Binding-site contacts:
Ligand atom O1A contacts residue GLY80 of chain 1.A at 2.9 Å (h-bond).
Ligand atom O2' contacts residue PHE39 of chain 1.A at 3.9 Å.
Ligand atom C8 contacts residue TRP77 of chain 1.A at 3.9 Å (hydrophobic).
Ligand atom C5' contacts residue TRP77 of chain 1.A at 3.5 Å (hydrophobic).
Ligand atom C6 contacts residue PRO58 of chain 1.A at 3.8 Å (hydrophobic).
Ligand atom N6 contacts residue HIS76 of chain 1.A at 3.1 Å (h-bond).
Ligand atom C6 contacts residue PHE39 of chain 1.A at 3.5 Å (hydrophobic).
Ligand atom N3 contacts residue PHE39 of chain 1.A at 3.4 Å.
Ligand atom N1 contacts residue PHE39 of chain 1.A at 3.7 Å.
Ligand atom C2' contacts residue TRP77 of chain 1.A at 3.8 Å (hydrophobic).
Ligand atom O2A contacts residue MSE78 of chain 1.A at 4.2 Å.
Ligand atom O1A contacts residue MSE78 of chain 1.A at 4.2 Å.
Ligand atom N7 contacts residue PHE39 of chain 1.A at 3.9 Å.
Ligand atom O2A contacts residue TRP77 of chain 1.A at 3.2 Å (h-bond).
Ligand atom N6 contacts residue PRO58 of chain 1.A at 3.4 Å.
Ligand atom O1A contacts residue THR79 of chain 1.A at 3.8 Å.
Ligand atom N6 contacts residue GLN75 of chain 1.A at 3.6 Å.
Ligand atom N6 contacts residue PHE39 of chain 1.A at 3.5 Å.
Ligand atom N7 contacts residue HIS76 of chain 1.A at 4.0 Å.
Ligand atom C4 contacts residue PHE39 of chain 1.A at 3.5 Å (hydrophobic).
Ligand atom N7 contacts residue MSE78 of chain 1.A at 3.0 Å (h-bond).
Ligand atom O5' contacts residue MSE78 of chain 1.A at 3.4 Å (h-bond).
Ligand atom N7 contacts residue TRP77 of chain 1.A at 3.8 Å.
Ligand atom O5' contacts residue TRP77 of chain 1.A at 3.9 Å.
Ligand atom PB contacts residue GLY80 of chain 1.A at 4.2 Å.
Ligand atom C2 contacts residue ILE183 of chain 1.A at 4.0 Å (hydrophobic).
Ligand atom N9 contacts residue PHE39 of chain 1.A at 4.1 Å.
Ligand atom O5' contacts residue GLY80 of chain 1.A at 4.1 Å.
Ligand atom O2B contacts residue GLY80 of chain 1.A at 3.0 Å (h-bond).
Ligand atom C5' contacts residue MSE78 of chain 1.A at 4.0 Å.
Ligand atom C2 contacts residue PHE39 of chain 1.A at 3.5 Å (hydrophobic).
Ligand atom C8 contacts residue MSE78 of chain 1.A at 3.5 Å.
Ligand atom PA contacts residue TRP77 of chain 1.A at 4.2 Å.
Ligand atom N3 contacts residue LEU173 of chain 1.A at 3.9 Å.
Ligand atom N3 contacts residue ILE183 of chain 1.A at 3.8 Å.
Ligand atom C5 contacts residue PHE39 of chain 1.A at 3.4 Å (hydrophobic).
Ligand atom C4 contacts residue LEU173 of chain 1.A at 3.9 Å (hydrophobic).
Ligand atom N9 contacts residue LEU173 of chain 1.A at 4.1 Å.
Ligand atom PA contacts residue MSE78 of chain 1.A at 4.1 Å.
Ligand atom PA contacts residue GLY80 of chain 1.A at 3.9 Å.

Sequence of chain 1.A:
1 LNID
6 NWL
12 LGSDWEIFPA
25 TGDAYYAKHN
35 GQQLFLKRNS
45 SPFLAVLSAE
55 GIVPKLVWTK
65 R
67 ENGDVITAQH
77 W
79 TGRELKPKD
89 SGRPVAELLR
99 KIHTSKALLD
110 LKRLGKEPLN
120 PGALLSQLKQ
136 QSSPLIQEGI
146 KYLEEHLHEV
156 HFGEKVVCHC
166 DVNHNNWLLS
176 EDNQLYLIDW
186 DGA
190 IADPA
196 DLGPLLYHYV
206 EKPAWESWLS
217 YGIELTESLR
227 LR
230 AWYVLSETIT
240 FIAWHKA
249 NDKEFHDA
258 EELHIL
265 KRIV

A protein and the small-molecule ligand that binds it are described below.
Small molecule (SMILES): Nc1ncnc2c1ncn2[C@@H]1O[C@H](CO[P](=O)(O)O[P](=O)(O)NP(=O)(O)O)[C@@H](O)[C@H]1O